Binding-site contacts:
Ligand atom O3 contacts residue GLU72 of chain 2.B at 3.7 Å.
Ligand atom C8 contacts residue GLU72 of chain 2.B at 3.4 Å.
Ligand atom O7 contacts residue ASN82 of chain 2.B at 4.5 Å.
Ligand atom C7 contacts residue ASN82 of chain 2.B at 4.0 Å.
Ligand atom O7 contacts residue LYS75 of chain 2.B at 3.7 Å.
Ligand atom C5 contacts residue ASN82 of chain 2.B at 3.7 Å.
Ligand atom O7 contacts residue GLU72 of chain 2.B at 3.6 Å.
Ligand atom O7 contacts residue ASN79 of chain 2.B at 4.0 Å.
Ligand atom C8 contacts residue LYS75 of chain 2.B at 4.0 Å.
Ligand atom N2 contacts residue GLU72 of chain 2.B at 4.2 Å.
Ligand atom O5 contacts residue ASN82 of chain 2.B at 2.4 Å (h-bond).
Ligand atom N2 contacts residue ASN82 of chain 2.B at 2.9 Å (h-bond).
Ligand atom C8 contacts residue ASN79 of chain 2.B at 3.6 Å.
Ligand atom C8 contacts residue GLY78 of chain 2.B at 3.7 Å.
Ligand atom C2 contacts residue ASN82 of chain 2.B at 2.5 Å.
Ligand atom C7 contacts residue GLU72 of chain 2.B at 3.5 Å.
Ligand atom C7 contacts residue LYS75 of chain 2.B at 4.3 Å.
Ligand atom C7 contacts residue ASN79 of chain 2.B at 3.9 Å.
Ligand atom C3 contacts residue ASN82 of chain 2.B at 3.8 Å.
Ligand atom C4 contacts residue ASN82 of chain 2.B at 4.2 Å.
Ligand atom C1 contacts residue ASN82 of chain 2.B at 1.4 Å.
Ligand atom N2 contacts residue GLY78 of chain 2.B at 4.3 Å.

This small molecule binds to this protein.
Small molecule (SMILES): CC(=O)N[C@@H]1[C@@H](O)[C@H](O)[C@@H](CO)O[C@H]1O

Sequence of chain 2.B:
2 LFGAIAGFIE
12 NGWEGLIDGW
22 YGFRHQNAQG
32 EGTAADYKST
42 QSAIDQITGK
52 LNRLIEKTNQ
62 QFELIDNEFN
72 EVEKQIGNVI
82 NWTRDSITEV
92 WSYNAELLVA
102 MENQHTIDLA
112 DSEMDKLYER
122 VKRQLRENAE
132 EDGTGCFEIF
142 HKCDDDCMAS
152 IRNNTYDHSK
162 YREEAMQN